Sequence of chain 1.B:
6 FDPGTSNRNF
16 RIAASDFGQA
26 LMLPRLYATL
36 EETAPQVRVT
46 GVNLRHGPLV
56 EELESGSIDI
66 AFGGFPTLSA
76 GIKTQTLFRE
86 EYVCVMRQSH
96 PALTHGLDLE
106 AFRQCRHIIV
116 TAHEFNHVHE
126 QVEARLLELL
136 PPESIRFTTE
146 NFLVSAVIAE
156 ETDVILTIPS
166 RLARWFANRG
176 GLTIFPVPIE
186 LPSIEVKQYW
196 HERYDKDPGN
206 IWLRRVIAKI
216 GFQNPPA

Binding-site contacts:
Ligand atom O1 contacts residue GLY68 of chain 1.B at 4.3 Å.
Ligand atom CL3 contacts residue PHE22 of chain 1.B at 4.3 Å.
Ligand atom C5 contacts residue PRO164 of chain 1.B at 4.2 Å (hydrophobic).
Ligand atom CL4 contacts residue PHE147 of chain 1.B at 4.4 Å.
Ligand atom CL2 contacts residue VAL191 of chain 1.B at 3.5 Å.
Ligand atom CL1 contacts residue PHE22 of chain 1.B at 4.4 Å.
Ligand atom C6 contacts residue PHE147 of chain 1.B at 4.3 Å (hydrophobic).
Ligand atom C4 contacts residue PHE22 of chain 1.B at 4.0 Å (hydrophobic).
Ligand atom C3 contacts residue PHE22 of chain 1.B at 3.7 Å (hydrophobic).
Ligand atom CL2 contacts residue PHE83 of chain 1.B at 3.9 Å.
Ligand atom C4 contacts residue PRO164 of chain 1.B at 4.1 Å (hydrophobic).
Ligand atom CL3 contacts residue ILE189 of chain 1.B at 4.0 Å.
Ligand atom CL5 contacts residue HIS124 of chain 1.B at 3.9 Å.
Ligand atom O1 contacts residue SER20 of chain 1.B at 2.6 Å (h-bond).
Ligand atom CL1 contacts residue VAL191 of chain 1.B at 4.3 Å.
Ligand atom C2 contacts residue GLY68 of chain 1.B at 4.4 Å.
Ligand atom CL5 contacts residue PHE147 of chain 1.B at 3.6 Å.
Ligand atom C6 contacts residue SER20 of chain 1.B at 4.2 Å.
Ligand atom CL1 contacts residue GLY68 of chain 1.B at 4.1 Å.
Ligand atom C4 contacts residue VAL191 of chain 1.B at 4.4 Å (hydrophobic).
Ligand atom CL5 contacts residue HIS122 of chain 1.B at 2.9 Å.
Ligand atom CL1 contacts residue SER20 of chain 1.B at 4.3 Å.
Ligand atom CL3 contacts residue VAL191 of chain 1.B at 4.2 Å.
Ligand atom C2 contacts residue SER20 of chain 1.B at 4.2 Å.
Ligand atom C1 contacts residue SER20 of chain 1.B at 3.5 Å.
Ligand atom CL1 contacts residue PHE67 of chain 1.B at 3.8 Å.
Ligand atom C3 contacts residue VAL191 of chain 1.B at 4.2 Å (hydrophobic).
Ligand atom CL4 contacts residue PRO164 of chain 1.B at 3.8 Å.
Ligand atom C5 contacts residue VAL123 of chain 1.B at 4.4 Å (hydrophobic).
Ligand atom CL1 contacts residue GLY23 of chain 1.B at 3.4 Å.
Ligand atom C1 contacts residue PHE22 of chain 1.B at 4.3 Å (hydrophobic).
Ligand atom CL3 contacts residue PRO164 of chain 1.B at 3.6 Å.
Ligand atom CL5 contacts residue SER20 of chain 1.B at 4.3 Å.
Ligand atom CL2 contacts residue LEU26 of chain 1.B at 4.1 Å.
Ligand atom CL4 contacts residue HIS124 of chain 1.B at 4.0 Å.
Ligand atom CL4 contacts residue TYR87 of chain 1.B at 3.0 Å.
Ligand atom CL2 contacts residue PHE22 of chain 1.B at 3.6 Å.
Ligand atom CL4 contacts residue VAL123 of chain 1.B at 4.0 Å.
Ligand atom C2 contacts residue PHE22 of chain 1.B at 3.9 Å (hydrophobic).
Ligand atom CL3 contacts residue GLU85 of chain 1.B at 3.6 Å.

The small molecule below binds the protein below.
Small molecule (SMILES): Oc1c(Cl)c(Cl)c(Cl)c(Cl)c1Cl